Binding-site contacts:
Ligand atom O6 contacts residue ASN1121 of chain 1.B at 4.5 Å.
Ligand atom C4 contacts residue ASN1121 of chain 1.B at 4.3 Å.
Ligand atom C7 contacts residue ASN1121 of chain 1.B at 3.3 Å.
Ligand atom C2 contacts residue ASN1121 of chain 1.B at 2.6 Å.
Ligand atom C8 contacts residue ILE1119 of chain 1.B at 4.0 Å (hydrophobic).
Ligand atom C8 contacts residue ASN1121 of chain 1.B at 4.3 Å.
Ligand atom C3 contacts residue ASN1121 of chain 1.B at 3.9 Å.
Ligand atom C5 contacts residue ASN1121 of chain 1.B at 3.7 Å.
Ligand atom N2 contacts residue ASN1121 of chain 1.B at 3.0 Å (h-bond).
Ligand atom O7 contacts residue ASN1121 of chain 1.B at 3.3 Å (h-bond).
Ligand atom C1 contacts residue ASN1121 of chain 1.B at 1.5 Å.
Ligand atom O5 contacts residue ASN1121 of chain 1.B at 2.4 Å (h-bond).

Sequence of chain 1.B:
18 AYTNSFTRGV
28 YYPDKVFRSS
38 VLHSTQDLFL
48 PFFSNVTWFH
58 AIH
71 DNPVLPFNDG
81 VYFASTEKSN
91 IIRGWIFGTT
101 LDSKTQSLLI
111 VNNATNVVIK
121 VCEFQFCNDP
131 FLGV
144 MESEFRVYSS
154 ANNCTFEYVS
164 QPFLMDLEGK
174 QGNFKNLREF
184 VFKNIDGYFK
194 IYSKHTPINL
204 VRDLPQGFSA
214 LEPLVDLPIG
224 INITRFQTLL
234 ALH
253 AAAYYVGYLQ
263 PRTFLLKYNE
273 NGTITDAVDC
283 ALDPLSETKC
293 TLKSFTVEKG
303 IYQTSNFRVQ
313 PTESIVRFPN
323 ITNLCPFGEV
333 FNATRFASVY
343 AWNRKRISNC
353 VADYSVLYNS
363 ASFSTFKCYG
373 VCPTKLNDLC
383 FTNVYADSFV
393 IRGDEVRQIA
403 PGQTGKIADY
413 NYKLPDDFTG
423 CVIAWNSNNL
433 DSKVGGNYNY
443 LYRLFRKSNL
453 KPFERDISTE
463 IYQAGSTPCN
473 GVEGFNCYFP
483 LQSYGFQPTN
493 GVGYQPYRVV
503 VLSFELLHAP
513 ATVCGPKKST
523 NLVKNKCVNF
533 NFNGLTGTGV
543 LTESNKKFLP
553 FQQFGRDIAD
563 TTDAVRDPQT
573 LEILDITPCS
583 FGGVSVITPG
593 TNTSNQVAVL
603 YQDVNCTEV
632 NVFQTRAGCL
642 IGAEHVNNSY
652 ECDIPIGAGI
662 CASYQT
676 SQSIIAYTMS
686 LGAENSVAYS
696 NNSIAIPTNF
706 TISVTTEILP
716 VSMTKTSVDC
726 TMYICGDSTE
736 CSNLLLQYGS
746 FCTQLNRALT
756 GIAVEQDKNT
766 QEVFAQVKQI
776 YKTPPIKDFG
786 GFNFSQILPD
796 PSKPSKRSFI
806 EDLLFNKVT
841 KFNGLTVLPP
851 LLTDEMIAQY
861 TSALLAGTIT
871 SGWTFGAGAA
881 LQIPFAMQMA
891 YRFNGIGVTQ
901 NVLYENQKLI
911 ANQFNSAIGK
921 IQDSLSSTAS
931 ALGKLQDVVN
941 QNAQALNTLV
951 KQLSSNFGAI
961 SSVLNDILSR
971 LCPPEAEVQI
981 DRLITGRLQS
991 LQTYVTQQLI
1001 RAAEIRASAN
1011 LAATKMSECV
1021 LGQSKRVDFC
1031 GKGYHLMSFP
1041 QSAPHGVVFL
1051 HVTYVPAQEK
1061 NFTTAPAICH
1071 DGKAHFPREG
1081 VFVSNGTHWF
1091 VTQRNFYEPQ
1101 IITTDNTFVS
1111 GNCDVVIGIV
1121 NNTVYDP

A protein and the small-molecule ligand that binds it are described below.
Small molecule (SMILES): CC(=O)N[C@H]1[C@H](O[C@H]2[C@H](O)[C@@H](NC(C)=O)CO[C@@H]2CO)O[C@H](CO)[C@@H](O)[C@@H]1O